Binding-site contacts:
Ligand atom C1 contacts residue 3NI1 of chain 1.M at 4.0 Å.
Ligand atom C1 contacts residue VAL530 of chain 1.B at 3.7 Å (hydrophobic).
Ligand atom N1 contacts residue VAL530 of chain 1.B at 3.7 Å.
Ligand atom N1 contacts residue ARG509 of chain 1.B at 3.8 Å.
Ligand atom N2 contacts residue ALA507 of chain 1.B at 3.3 Å.
Ligand atom N2 contacts residue PRO508 of chain 1.B at 3.3 Å.
Ligand atom N1 contacts residue CYS576 of chain 1.B at 4.1 Å.
Ligand atom O3 contacts residue HIS83 of chain 1.B at 3.4 Å (h-bond).
Ligand atom C3 contacts residue ALA507 of chain 1.B at 3.8 Å (hydrophobic).
Ligand atom C1 contacts residue PRO531 of chain 1.B at 3.8 Å (hydrophobic).
Ligand atom N1 contacts residue PRO531 of chain 1.B at 3.5 Å.
Ligand atom C2 contacts residue ALA507 of chain 1.B at 3.6 Å (hydrophobic).
Ligand atom O3 contacts residue CYS579 of chain 1.B at 3.9 Å.
Ligand atom N2 contacts residue ARG509 of chain 1.B at 2.9 Å (salt-bridge).
Ligand atom C3 contacts residue CYS79 of chain 1.B at 3.2 Å (hydrophobic).
Ligand atom C1 contacts residue CYS579 of chain 1.B at 3.1 Å (hydrophobic).
Ligand atom O3 contacts residue CYS79 of chain 1.B at 4.1 Å.
Ligand atom C3 contacts residue PRO531 of chain 1.B at 3.8 Å (hydrophobic).
Ligand atom O3 contacts residue ALA507 of chain 1.B at 3.5 Å.
Ligand atom N1 contacts residue CYS579 of chain 1.B at 3.5 Å.
Ligand atom O3 contacts residue VAL82 of chain 1.B at 3.5 Å.
Ligand atom N2 contacts residue CYS79 of chain 1.B at 3.6 Å.
Ligand atom C3 contacts residue HIS83 of chain 1.B at 3.5 Å.
Ligand atom C2 contacts residue CYS79 of chain 1.B at 3.2 Å (hydrophobic).
Ligand atom C2 contacts residue PRO508 of chain 1.B at 4.2 Å (hydrophobic).
Ligand atom O3 contacts residue LEU512 of chain 1.B at 3.6 Å.
Ligand atom FE contacts residue CYS579 of chain 1.B at 2.4 Å.
Ligand atom C3 contacts residue CYS579 of chain 1.B at 3.1 Å (hydrophobic).
Ligand atom FE contacts residue CYS79 of chain 1.B at 2.4 Å.
Ligand atom C2 contacts residue 3NI1 of chain 1.M at 4.1 Å.
Ligand atom C3 contacts residue VAL82 of chain 1.B at 3.8 Å (hydrophobic).
Ligand atom C1 contacts residue CYS576 of chain 1.B at 3.9 Å (hydrophobic).
Ligand atom C1 contacts residue THR532 of chain 1.B at 3.8 Å.
Ligand atom O3 contacts residue VAL530 of chain 1.B at 3.4 Å.
Ligand atom O3 contacts residue PRO531 of chain 1.B at 3.5 Å.
Ligand atom C2 contacts residue ARG509 of chain 1.B at 3.4 Å.
Ligand atom N1 contacts residue THR532 of chain 1.B at 2.8 Å (h-bond).
Ligand atom FE contacts residue 3NI1 of chain 1.M at 2.9 Å.
Ligand atom C3 contacts residue VAL530 of chain 1.B at 3.5 Å (hydrophobic).
Ligand atom C1 contacts residue ARG509 of chain 1.B at 3.7 Å.

This small molecule binds to this protein.
Small molecule (SMILES): N#C[Fe](=C=O)C#N

Sequence of chain 1.B:
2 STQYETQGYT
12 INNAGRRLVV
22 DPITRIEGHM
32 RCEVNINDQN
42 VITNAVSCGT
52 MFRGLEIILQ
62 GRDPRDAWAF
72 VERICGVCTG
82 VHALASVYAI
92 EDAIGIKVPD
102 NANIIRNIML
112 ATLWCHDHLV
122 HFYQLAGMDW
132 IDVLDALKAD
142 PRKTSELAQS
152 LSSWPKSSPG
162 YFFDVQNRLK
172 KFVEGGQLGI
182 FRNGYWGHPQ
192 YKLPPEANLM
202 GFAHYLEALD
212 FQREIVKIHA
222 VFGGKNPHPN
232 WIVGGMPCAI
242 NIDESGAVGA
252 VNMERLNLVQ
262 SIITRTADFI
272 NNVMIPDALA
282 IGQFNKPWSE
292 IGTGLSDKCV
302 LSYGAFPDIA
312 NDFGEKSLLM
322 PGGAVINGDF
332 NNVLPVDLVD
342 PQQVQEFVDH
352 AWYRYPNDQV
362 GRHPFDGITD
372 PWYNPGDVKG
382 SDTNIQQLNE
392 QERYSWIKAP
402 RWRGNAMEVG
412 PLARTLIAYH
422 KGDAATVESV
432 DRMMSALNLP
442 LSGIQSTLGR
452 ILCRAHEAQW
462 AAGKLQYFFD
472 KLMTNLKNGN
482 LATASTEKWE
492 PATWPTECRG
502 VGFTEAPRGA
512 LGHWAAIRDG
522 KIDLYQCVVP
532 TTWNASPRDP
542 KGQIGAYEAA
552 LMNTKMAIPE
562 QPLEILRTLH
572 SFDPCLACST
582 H